Sequence of chain 1.A:
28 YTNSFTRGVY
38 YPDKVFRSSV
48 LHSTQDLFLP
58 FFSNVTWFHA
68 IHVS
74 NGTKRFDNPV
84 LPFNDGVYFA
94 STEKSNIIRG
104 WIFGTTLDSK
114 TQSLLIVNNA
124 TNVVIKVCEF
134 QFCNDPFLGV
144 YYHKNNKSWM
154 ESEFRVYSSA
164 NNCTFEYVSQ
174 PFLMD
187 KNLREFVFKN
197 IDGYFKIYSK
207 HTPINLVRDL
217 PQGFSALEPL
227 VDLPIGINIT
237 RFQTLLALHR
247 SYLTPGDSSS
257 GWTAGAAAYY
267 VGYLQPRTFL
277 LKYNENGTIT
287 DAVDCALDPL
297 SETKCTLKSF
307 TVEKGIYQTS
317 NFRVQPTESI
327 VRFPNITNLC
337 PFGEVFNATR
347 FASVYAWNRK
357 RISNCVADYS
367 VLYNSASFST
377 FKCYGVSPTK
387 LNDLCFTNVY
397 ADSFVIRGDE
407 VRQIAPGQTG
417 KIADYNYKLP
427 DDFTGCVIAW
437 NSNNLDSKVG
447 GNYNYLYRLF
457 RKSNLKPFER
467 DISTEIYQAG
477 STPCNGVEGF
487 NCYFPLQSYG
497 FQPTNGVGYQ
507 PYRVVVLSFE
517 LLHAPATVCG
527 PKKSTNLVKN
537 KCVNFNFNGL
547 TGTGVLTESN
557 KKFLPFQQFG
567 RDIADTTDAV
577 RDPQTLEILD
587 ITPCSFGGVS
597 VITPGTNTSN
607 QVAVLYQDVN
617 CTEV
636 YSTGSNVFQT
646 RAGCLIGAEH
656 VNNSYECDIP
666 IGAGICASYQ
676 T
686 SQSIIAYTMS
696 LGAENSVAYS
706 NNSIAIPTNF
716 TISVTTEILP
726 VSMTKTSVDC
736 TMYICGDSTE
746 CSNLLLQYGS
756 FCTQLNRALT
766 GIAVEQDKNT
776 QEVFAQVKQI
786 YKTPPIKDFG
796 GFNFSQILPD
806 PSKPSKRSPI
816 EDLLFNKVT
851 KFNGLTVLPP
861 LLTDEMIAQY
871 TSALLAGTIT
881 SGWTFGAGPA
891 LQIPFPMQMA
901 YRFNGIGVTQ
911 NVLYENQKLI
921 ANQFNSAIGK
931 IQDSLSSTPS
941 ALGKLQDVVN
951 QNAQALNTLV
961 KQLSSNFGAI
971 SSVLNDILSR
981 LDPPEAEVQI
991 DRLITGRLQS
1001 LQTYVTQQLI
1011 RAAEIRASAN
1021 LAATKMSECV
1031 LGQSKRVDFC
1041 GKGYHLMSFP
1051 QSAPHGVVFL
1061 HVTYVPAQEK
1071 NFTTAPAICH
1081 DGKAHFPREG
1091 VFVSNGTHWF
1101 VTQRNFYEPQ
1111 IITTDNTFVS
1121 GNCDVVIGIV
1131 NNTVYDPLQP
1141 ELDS

Binding-site contacts:
Ligand atom C2 contacts residue ASN657 of chain 1.A at 2.5 Å.
Ligand atom O5 contacts residue ASN657 of chain 1.A at 2.4 Å (h-bond).
Ligand atom C4 contacts residue ASN657 of chain 1.A at 4.2 Å.
Ligand atom C8 contacts residue ASN657 of chain 1.A at 4.2 Å.
Ligand atom C7 contacts residue ASN657 of chain 1.A at 3.2 Å.
Ligand atom C5 contacts residue ASN657 of chain 1.A at 3.7 Å.
Ligand atom C1 contacts residue ASN657 of chain 1.A at 1.4 Å.
Ligand atom O7 contacts residue ASN657 of chain 1.A at 3.2 Å (h-bond).
Ligand atom C8 contacts residue VAL656 of chain 1.A at 4.2 Å (hydrophobic).
Ligand atom N2 contacts residue ASN657 of chain 1.A at 2.9 Å (h-bond).
Ligand atom C3 contacts residue ASN657 of chain 1.A at 3.8 Å.
Ligand atom C8 contacts residue HIS655 of chain 1.A at 3.8 Å.

A small-molecule ligand and the protein it binds are described below.
Small molecule (SMILES): CC(=O)N[C@@H]1[C@@H](O)[C@H](O)[C@@H](CO)O[C@H]1O